Sequence of chain 3.A:
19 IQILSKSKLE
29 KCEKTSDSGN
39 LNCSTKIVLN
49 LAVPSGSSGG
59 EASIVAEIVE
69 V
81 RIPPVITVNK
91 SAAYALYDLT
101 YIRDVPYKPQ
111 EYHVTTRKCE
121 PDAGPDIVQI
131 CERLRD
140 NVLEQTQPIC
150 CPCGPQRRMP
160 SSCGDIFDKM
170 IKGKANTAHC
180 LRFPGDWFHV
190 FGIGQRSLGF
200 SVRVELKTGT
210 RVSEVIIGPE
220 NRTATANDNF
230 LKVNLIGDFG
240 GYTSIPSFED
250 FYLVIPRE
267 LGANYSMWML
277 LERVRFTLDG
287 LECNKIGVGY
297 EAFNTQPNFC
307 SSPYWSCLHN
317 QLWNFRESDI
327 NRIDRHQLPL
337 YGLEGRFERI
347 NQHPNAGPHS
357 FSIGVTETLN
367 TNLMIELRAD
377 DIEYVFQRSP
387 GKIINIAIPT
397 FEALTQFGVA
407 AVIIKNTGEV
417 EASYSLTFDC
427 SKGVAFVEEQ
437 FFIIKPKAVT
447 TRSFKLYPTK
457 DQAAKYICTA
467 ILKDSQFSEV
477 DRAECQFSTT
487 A

This small molecule binds to this protein.
Small molecule (SMILES): CC(=O)N[C@@H]1[C@@H](O)[C@H](O)[C@@H](CO)O[C@H]1O

Binding-site contacts:
Ligand atom C2 contacts residue ASN89 of chain 3.A at 2.5 Å.
Ligand atom C7 contacts residue ASN89 of chain 3.A at 3.9 Å.
Ligand atom O5 contacts residue ASN89 of chain 3.A at 2.3 Å (h-bond).
Ligand atom N2 contacts residue ASN89 of chain 3.A at 2.9 Å (h-bond).
Ligand atom C8 contacts residue LYS90 of chain 3.A at 4.5 Å.
Ligand atom C5 contacts residue ASN89 of chain 3.A at 3.6 Å.
Ligand atom C1 contacts residue ASN89 of chain 3.A at 1.4 Å.
Ligand atom O5 contacts residue ARG202 of chain 3.A at 3.5 Å (salt-bridge).
Ligand atom C8 contacts residue SER55 of chain 3.A at 3.4 Å.
Ligand atom C1 contacts residue ARG202 of chain 3.A at 4.2 Å.
Ligand atom C5 contacts residue ARG202 of chain 3.A at 4.5 Å.
Ligand atom O7 contacts residue SER56 of chain 3.A at 3.4 Å.
Ligand atom C4 contacts residue ASN89 of chain 3.A at 4.2 Å.
Ligand atom C3 contacts residue ASN89 of chain 3.A at 3.8 Å.
Ligand atom O6 contacts residue ARG202 of chain 3.A at 3.7 Å.
Ligand atom C8 contacts residue ASN89 of chain 3.A at 4.2 Å.
Ligand atom C8 contacts residue SER56 of chain 3.A at 3.8 Å.
Ligand atom C7 contacts residue SER55 of chain 3.A at 4.0 Å.
Ligand atom C8 contacts residue GLY54 of chain 3.A at 3.5 Å.
Ligand atom N2 contacts residue SER55 of chain 3.A at 4.0 Å.
Ligand atom O7 contacts residue ASN89 of chain 3.A at 4.5 Å.
Ligand atom C7 contacts residue SER56 of chain 3.A at 3.7 Å.
Ligand atom C6 contacts residue ARG202 of chain 3.A at 4.3 Å.
Ligand atom N2 contacts residue SER56 of chain 3.A at 4.4 Å.